Sequence of chain 31.E:
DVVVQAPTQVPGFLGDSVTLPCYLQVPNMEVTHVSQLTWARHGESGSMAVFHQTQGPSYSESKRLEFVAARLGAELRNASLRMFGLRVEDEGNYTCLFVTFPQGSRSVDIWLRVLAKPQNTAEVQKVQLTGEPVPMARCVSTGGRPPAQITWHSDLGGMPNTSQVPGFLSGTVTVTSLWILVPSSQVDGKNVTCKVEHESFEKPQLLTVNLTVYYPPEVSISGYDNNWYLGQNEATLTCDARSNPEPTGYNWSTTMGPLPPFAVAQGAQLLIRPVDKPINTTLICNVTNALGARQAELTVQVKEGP

This small molecule binds to this protein.
Small molecule (SMILES): CC(=O)N[C@H]1[C@H](O[C@H]2[C@H](O)[C@@H](NC(C)=O)CO[C@@H]2CO)O[C@H](CO)[C@@H](O)[C@@H]1O

Binding-site contacts:
Ligand atom C5 contacts residue NAG1 of chain 31.J at 4.3 Å.
Ligand atom O7 contacts residue ASN218 of chain 31.E at 2.3 Å (h-bond).
Ligand atom C5 contacts residue ASN218 of chain 31.E at 3.6 Å.
Ligand atom O5 contacts residue THR235 of chain 31.E at 4.4 Å.
Ligand atom C8 contacts residue ASN218 of chain 31.E at 4.3 Å.
Ligand atom C1 contacts residue NAG1 of chain 31.J at 3.7 Å.
Ligand atom C2 contacts residue ASN218 of chain 31.E at 2.3 Å.
Ligand atom N2 contacts residue ASN218 of chain 31.E at 2.9 Å (h-bond).
Ligand atom C3 contacts residue ASN218 of chain 31.E at 3.7 Å.
Ligand atom C7 contacts residue ASN218 of chain 31.E at 2.9 Å.
Ligand atom C1 contacts residue ASN218 of chain 31.E at 1.4 Å.
Ligand atom O5 contacts residue ASN218 of chain 31.E at 2.3 Å (h-bond).
Ligand atom O5 contacts residue NAG1 of chain 31.J at 4.1 Å.
Ligand atom C4 contacts residue ASN218 of chain 31.E at 4.1 Å.